The protein below binds the small molecule below.
Small molecule (SMILES): CCN1C(=O)CCC1=O

Binding-site contacts:
Ligand atom C3 contacts residue CYS125 of chain 1.A at 3.9 Å (hydrophobic).
Ligand atom C2 contacts residue CYS125 of chain 1.A at 2.8 Å (hydrophobic).
Ligand atom C1 contacts residue GLN121 of chain 1.A at 4.5 Å.
Ligand atom N1 contacts residue CYS125 of chain 1.A at 3.9 Å.
Ligand atom O1 contacts residue CYS125 of chain 1.A at 3.2 Å (h-bond).
Ligand atom C6 contacts residue ARG124 of chain 1.A at 4.1 Å.
Ligand atom C3 contacts residue LEU20 of chain 1.A at 4.0 Å (hydrophobic).
Ligand atom C1 contacts residue CYS125 of chain 1.A at 1.8 Å (hydrophobic).
Ligand atom O2 contacts residue ALA21 of chain 1.A at 3.4 Å.
Ligand atom C2 contacts residue ARG124 of chain 1.A at 4.4 Å.
Ligand atom C3 contacts residue ALA21 of chain 1.A at 4.2 Å (hydrophobic).
Ligand atom C4 contacts residue LEU20 of chain 1.A at 3.3 Å (hydrophobic).
Ligand atom O1 contacts residue ARG124 of chain 1.A at 3.3 Å.
Ligand atom C4 contacts residue ALA21 of chain 1.A at 4.5 Å (hydrophobic).
Ligand atom O2 contacts residue LEU20 of chain 1.A at 3.8 Å.
Ligand atom C4 contacts residue CYS125 of chain 1.A at 2.8 Å (hydrophobic).

Sequence of chain 1.A:
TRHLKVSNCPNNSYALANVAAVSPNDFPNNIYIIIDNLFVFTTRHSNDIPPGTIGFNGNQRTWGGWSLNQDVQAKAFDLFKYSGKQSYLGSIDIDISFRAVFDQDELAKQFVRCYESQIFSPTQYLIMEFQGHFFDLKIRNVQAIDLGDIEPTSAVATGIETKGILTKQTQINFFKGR